Binding-site contacts:
Ligand atom N4 contacts residue TRP201 of chain 38.A at 3.8 Å.
Ligand atom O5' contacts residue TRP201 of chain 38.A at 3.6 Å.
Ligand atom C3' contacts residue LYS682 of chain 38.A at 3.8 Å.
Ligand atom O2 contacts residue TRP201 of chain 38.A at 4.3 Å.
Ligand atom C5' contacts residue TRP201 of chain 38.A at 3.5 Å (hydrophobic).
Ligand atom N3 contacts residue TRP201 of chain 38.A at 3.6 Å.
Ligand atom C2' contacts residue TRP201 of chain 38.A at 3.6 Å (hydrophobic).
Ligand atom C3' contacts residue TRP201 of chain 38.A at 4.1 Å (hydrophobic).
Ligand atom C1' contacts residue LYS682 of chain 38.A at 4.5 Å.
Ligand atom C4 contacts residue TRP201 of chain 38.A at 3.3 Å (hydrophobic).
Ligand atom N4 contacts residue GLY198 of chain 38.A at 3.8 Å.
Ligand atom C2' contacts residue LYS682 of chain 38.A at 3.6 Å.
Ligand atom C2 contacts residue TRP201 of chain 38.A at 3.9 Å (hydrophobic).
Ligand atom C4' contacts residue TRP201 of chain 38.A at 4.3 Å (hydrophobic).
Ligand atom O4' contacts residue TRP201 of chain 38.A at 4.5 Å.
Ligand atom C6 contacts residue TRP201 of chain 38.A at 3.5 Å (hydrophobic).
Ligand atom C1' contacts residue TRP201 of chain 38.A at 4.5 Å (hydrophobic).
Ligand atom O3' contacts residue LYS682 of chain 38.A at 3.1 Å (salt-bridge).
Ligand atom N4 contacts residue ASP199 of chain 38.A at 4.0 Å.
Ligand atom C5 contacts residue TRP201 of chain 38.A at 3.4 Å (hydrophobic).
Ligand atom OP1 contacts residue PRO423 of chain 38.A at 3.6 Å.
Ligand atom N1 contacts residue TRP201 of chain 38.A at 4.0 Å.
Ligand atom O2 contacts residue LEU197 of chain 38.A at 4.0 Å.
Ligand atom O2 contacts residue LYS682 of chain 38.A at 4.2 Å.

The protein below binds the small molecule below.
Small molecule (SMILES): Nc1ccn([C@H]2C[C@H](O)[C@@H](COP(=O)(O)O)O2)c(=O)n1

Sequence of chain 38.A:
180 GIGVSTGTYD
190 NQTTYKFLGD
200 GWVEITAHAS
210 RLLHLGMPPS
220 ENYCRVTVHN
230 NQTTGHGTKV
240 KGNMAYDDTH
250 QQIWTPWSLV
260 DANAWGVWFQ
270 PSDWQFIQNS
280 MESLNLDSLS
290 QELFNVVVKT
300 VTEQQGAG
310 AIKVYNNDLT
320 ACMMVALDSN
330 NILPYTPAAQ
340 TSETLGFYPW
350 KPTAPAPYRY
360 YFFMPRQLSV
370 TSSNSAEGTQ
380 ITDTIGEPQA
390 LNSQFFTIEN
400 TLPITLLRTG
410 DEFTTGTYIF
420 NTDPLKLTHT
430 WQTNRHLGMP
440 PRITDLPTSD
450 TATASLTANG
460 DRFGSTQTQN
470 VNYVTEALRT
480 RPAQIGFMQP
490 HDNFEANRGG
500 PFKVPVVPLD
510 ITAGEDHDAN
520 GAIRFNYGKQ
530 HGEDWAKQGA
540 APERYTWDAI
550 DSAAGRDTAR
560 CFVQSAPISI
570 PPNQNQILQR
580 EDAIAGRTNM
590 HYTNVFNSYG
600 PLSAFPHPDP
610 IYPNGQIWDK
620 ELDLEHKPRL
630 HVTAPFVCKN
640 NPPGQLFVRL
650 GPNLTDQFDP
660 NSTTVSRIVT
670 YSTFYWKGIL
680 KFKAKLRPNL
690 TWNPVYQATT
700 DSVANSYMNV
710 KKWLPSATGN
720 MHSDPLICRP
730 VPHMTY